Binding-site contacts:
Ligand atom C7 contacts residue ASN268 of chain 1.A at 3.8 Å.
Ligand atom C1 contacts residue ASN268 of chain 1.A at 1.4 Å.
Ligand atom O7 contacts residue ASN268 of chain 1.A at 4.2 Å.
Ligand atom C4 contacts residue ASN268 of chain 1.A at 4.0 Å.
Ligand atom C3 contacts residue ASN268 of chain 1.A at 3.7 Å.
Ligand atom N2 contacts residue ASN268 of chain 1.A at 2.9 Å (h-bond).
Ligand atom O5 contacts residue ASN268 of chain 1.A at 2.3 Å (h-bond).
Ligand atom C2 contacts residue ASN268 of chain 1.A at 2.3 Å.
Ligand atom C5 contacts residue ASN268 of chain 1.A at 3.6 Å.

The small molecule below binds the protein below.
Small molecule (SMILES): CC(=O)N[C@@H]1[C@@H](O)[C@H](O)[C@@H](CO)O[C@H]1O

Sequence of chain 1.A:
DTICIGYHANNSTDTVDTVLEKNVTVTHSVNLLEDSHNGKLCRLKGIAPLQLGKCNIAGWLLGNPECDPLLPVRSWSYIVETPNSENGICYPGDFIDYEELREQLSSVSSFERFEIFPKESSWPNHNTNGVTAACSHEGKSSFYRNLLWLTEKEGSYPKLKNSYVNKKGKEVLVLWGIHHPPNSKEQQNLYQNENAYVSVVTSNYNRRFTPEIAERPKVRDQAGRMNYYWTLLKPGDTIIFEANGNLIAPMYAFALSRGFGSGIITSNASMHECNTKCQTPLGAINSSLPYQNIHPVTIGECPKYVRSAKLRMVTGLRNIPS